A small-molecule ligand and the protein it binds are described below.
Small molecule (SMILES): CC(C)c1nnc(NS(=O)(=O)c2ccc(CCNc3ncc(C(F)(F)F)cc3Cl)cc2)s1

Binding-site contacts:
Ligand atom C26 contacts residue VAL159 of chain 1.B at 3.8 Å (hydrophobic).
Ligand atom F29 contacts residue VAL159 of chain 1.B at 3.2 Å.
Ligand atom C28 contacts residue VAL159 of chain 1.B at 3.7 Å (hydrophobic).
Ligand atom S14 contacts residue ILE175 of chain 1.B at 3.7 Å.
Ligand atom C23 contacts residue CYS96 of chain 1.B at 3.9 Å (hydrophobic).
Ligand atom C26 contacts residue VAL92 of chain 1.B at 3.7 Å (hydrophobic).
Ligand atom C25 contacts residue CYS96 of chain 1.B at 3.6 Å (hydrophobic).
Ligand atom C21 contacts residue VAL152 of chain 1.B at 3.6 Å (hydrophobic).
Ligand atom C18 contacts residue PHE171 of chain 1.B at 3.8 Å (hydrophobic).
Ligand atom C19 contacts residue PHE171 of chain 1.B at 3.2 Å (hydrophobic).
Ligand atom N16 contacts residue CYS96 of chain 1.B at 3.7 Å.
Ligand atom O4 contacts residue LYS178 of chain 1.B at 3.5 Å.
Ligand atom O4 contacts residue ILE175 of chain 1.B at 3.9 Å.
Ligand atom N16 contacts residue PHE93 of chain 1.B at 3.7 Å.
Ligand atom C22 contacts residue VAL159 of chain 1.B at 3.8 Å (hydrophobic).
Ligand atom C7 contacts residue THR99 of chain 1.B at 3.7 Å.
Ligand atom F31 contacts residue TRP75 of chain 1.B at 3.3 Å.
Ligand atom C12 contacts residue CYS96 of chain 1.B at 3.8 Å (hydrophobic).
Ligand atom C6 contacts residue CYS96 of chain 1.B at 3.5 Å (hydrophobic).
Ligand atom O3 contacts residue PHE138 of chain 1.B at 3.3 Å.
Ligand atom C11 contacts residue ILE175 of chain 1.B at 3.5 Å (hydrophobic).
Ligand atom F31 contacts residue VAL159 of chain 1.B at 3.4 Å.
Ligand atom F31 contacts residue ILE60 of chain 1.B at 3.5 Å.
Ligand atom F30 contacts residue LEU66 of chain 1.B at 3.3 Å.
Ligand atom CL contacts residue CYS96 of chain 1.B at 3.4 Å.
Ligand atom F31 contacts residue LEU66 of chain 1.B at 3.8 Å.
Ligand atom N24 contacts residue VAL152 of chain 1.B at 3.4 Å.
Ligand atom C10 contacts residue THR100 of chain 1.B at 3.6 Å.
Ligand atom C13 contacts residue CYS96 of chain 1.B at 3.8 Å (hydrophobic).
Ligand atom N27 contacts residue CYS96 of chain 1.B at 3.9 Å.
Ligand atom C15 contacts residue CYS96 of chain 1.B at 3.6 Å (hydrophobic).
Ligand atom C13 contacts residue ILE174 of chain 1.B at 3.7 Å (hydrophobic).
Ligand atom C20 contacts residue PHE171 of chain 1.B at 3.2 Å (hydrophobic).
Ligand atom C21 contacts residue TRP75 of chain 1.B at 3.8 Å (hydrophobic).
Ligand atom C12 contacts residue ILE175 of chain 1.B at 3.7 Å (hydrophobic).
Ligand atom N17 contacts residue CYS96 of chain 1.B at 3.4 Å.
Ligand atom O3 contacts residue HIS260 of chain 1.B at 3.1 Å (h-bond).
Ligand atom C23 contacts residue VAL152 of chain 1.B at 3.6 Å (hydrophobic).
Ligand atom F29 contacts residue LEU66 of chain 1.B at 3.9 Å.
Ligand atom S14 contacts residue CYS96 of chain 1.B at 3.8 Å.

Sequence of chain 1.B:
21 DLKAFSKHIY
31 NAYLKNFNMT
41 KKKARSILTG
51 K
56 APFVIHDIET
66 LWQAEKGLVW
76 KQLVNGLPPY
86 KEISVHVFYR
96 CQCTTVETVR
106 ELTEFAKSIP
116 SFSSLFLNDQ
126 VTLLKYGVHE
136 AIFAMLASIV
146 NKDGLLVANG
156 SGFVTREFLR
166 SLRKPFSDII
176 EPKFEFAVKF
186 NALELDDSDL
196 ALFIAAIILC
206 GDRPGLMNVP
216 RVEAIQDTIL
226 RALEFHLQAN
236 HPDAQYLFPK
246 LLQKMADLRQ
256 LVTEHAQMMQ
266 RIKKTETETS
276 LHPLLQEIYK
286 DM